Sequence of chain 1.A:
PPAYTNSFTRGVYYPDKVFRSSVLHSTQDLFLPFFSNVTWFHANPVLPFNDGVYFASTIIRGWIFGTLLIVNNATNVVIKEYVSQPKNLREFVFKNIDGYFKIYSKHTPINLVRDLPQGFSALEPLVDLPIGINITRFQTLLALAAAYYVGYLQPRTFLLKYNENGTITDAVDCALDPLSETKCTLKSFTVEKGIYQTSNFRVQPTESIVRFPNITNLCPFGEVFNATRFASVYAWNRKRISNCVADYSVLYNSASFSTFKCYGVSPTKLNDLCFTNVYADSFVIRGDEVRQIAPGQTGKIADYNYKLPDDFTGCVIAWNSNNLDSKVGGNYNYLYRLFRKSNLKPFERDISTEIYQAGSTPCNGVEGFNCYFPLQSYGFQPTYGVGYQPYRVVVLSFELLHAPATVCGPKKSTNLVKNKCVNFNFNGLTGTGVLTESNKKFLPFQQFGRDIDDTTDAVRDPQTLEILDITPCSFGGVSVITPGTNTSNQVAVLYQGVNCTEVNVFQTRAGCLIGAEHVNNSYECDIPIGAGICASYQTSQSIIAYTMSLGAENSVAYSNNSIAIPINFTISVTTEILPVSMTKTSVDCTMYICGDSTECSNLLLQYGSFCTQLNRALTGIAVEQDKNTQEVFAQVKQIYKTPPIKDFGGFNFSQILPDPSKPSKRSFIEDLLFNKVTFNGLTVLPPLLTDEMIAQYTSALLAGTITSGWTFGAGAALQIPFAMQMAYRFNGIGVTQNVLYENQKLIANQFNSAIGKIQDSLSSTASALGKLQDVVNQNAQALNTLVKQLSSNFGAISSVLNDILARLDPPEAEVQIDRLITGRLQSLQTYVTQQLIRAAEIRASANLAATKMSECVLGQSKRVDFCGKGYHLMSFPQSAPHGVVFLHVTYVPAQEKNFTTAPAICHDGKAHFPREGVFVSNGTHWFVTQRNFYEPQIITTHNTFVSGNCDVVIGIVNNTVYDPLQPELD

This protein binds this small molecule.
Small molecule (SMILES): CC(=O)N[C@@H]1[C@@H](O)[C@H](O)[C@@H](CO)O[C@H]1O

Binding-site contacts:
Ligand atom C5 contacts residue SER831 of chain 1.A at 3.8 Å.
Ligand atom C1 contacts residue ASN829 of chain 1.A at 1.4 Å.
Ligand atom O5 contacts residue ASN829 of chain 1.A at 2.3 Å (h-bond).
Ligand atom C2 contacts residue ASN829 of chain 1.A at 2.4 Å.
Ligand atom O7 contacts residue ASN829 of chain 1.A at 4.4 Å.
Ligand atom C1 contacts residue SER831 of chain 1.A at 3.4 Å.
Ligand atom C4 contacts residue ASN829 of chain 1.A at 4.2 Å.
Ligand atom O5 contacts residue SER831 of chain 1.A at 3.6 Å (h-bond).
Ligand atom C8 contacts residue ASN829 of chain 1.A at 4.3 Å.
Ligand atom C7 contacts residue ASN829 of chain 1.A at 3.9 Å.
Ligand atom O6 contacts residue GLN832 of chain 1.A at 4.1 Å.
Ligand atom C3 contacts residue ASN829 of chain 1.A at 3.8 Å.
Ligand atom N2 contacts residue ASN829 of chain 1.A at 2.9 Å (h-bond).
Ligand atom C5 contacts residue ASN829 of chain 1.A at 3.6 Å.